The protein below binds the small molecule below.
Small molecule (SMILES): CCc1c(C(=O)C(N)=O)c2c(OCC(=O)O)cccc2n1Cc1ccccc1

Sequence of chain 1.A:
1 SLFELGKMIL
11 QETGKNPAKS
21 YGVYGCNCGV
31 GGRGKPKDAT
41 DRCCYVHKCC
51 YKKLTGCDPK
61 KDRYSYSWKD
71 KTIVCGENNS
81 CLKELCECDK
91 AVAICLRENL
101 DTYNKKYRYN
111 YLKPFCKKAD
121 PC

Sequence of chain 1.B:
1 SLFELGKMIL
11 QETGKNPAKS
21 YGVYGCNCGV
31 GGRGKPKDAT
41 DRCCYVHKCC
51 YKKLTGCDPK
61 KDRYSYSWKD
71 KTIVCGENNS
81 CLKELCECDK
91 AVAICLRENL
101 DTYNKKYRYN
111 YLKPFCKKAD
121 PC

Binding-site contacts:
Ligand atom C12 contacts residue GLY6 of chain 1.A at 3.5 Å.
Ligand atom C11 contacts residue GLY6 of chain 1.A at 3.5 Å.
Ligand atom N28 contacts residue HIS47 of chain 1.A at 2.8 Å (h-bond).
Ligand atom C08 contacts residue GLY22 of chain 1.A at 3.8 Å.
Ligand atom O27 contacts residue LYS48 of chain 1.A at 3.0 Å (salt-bridge).
Ligand atom C15 contacts residue GLY29 of chain 1.A at 3.7 Å.
Ligand atom C26 contacts residue CYS44 of chain 1.A at 3.8 Å (hydrophobic).
Ligand atom C04 contacts residue GLY29 of chain 1.A at 3.7 Å.
Ligand atom C26 contacts residue GLY29 of chain 1.A at 3.8 Å.
Ligand atom C05 contacts residue GLY29 of chain 1.A at 3.6 Å.
Ligand atom C12 contacts residue PHE115 of chain 1.B at 3.7 Å (hydrophobic).
Ligand atom C06 contacts residue GLY29 of chain 1.A at 3.5 Å.
Ligand atom O27 contacts residue CYS44 of chain 1.A at 3.6 Å.
Ligand atom C21 contacts residue LYS48 of chain 1.A at 3.8 Å.
Ligand atom C12 contacts residue LEU2 of chain 1.A at 3.3 Å (hydrophobic).
Ligand atom C14 contacts residue ALA18 of chain 1.A at 3.5 Å (hydrophobic).
Ligand atom C20 contacts residue TYR51 of chain 1.A at 3.5 Å (hydrophobic).
Ligand atom O22 contacts residue TYR51 of chain 1.A at 3.5 Å.
Ligand atom C10 contacts residue LEU5 of chain 1.A at 3.8 Å (hydrophobic).
Ligand atom O19 contacts residue LYS48 of chain 1.A at 3.5 Å (salt-bridge).
Ligand atom N28 contacts residue LYS48 of chain 1.A at 3.6 Å.
Ligand atom C02 contacts residue TYR21 of chain 1.A at 3.7 Å (hydrophobic).
Ligand atom N28 contacts residue CYS44 of chain 1.A at 3.1 Å (h-bond).
Ligand atom C01 contacts residue CYS44 of chain 1.A at 3.5 Å (hydrophobic).
Ligand atom O25 contacts residue LEU5 of chain 1.A at 3.9 Å.
Ligand atom C14 contacts residue PHE115 of chain 1.B at 3.9 Å (hydrophobic).
Ligand atom C13 contacts residue PHE115 of chain 1.B at 3.4 Å (hydrophobic).
Ligand atom O27 contacts residue ASN27 of chain 1.A at 3.1 Å (h-bond).
Ligand atom C11 contacts residue LEU2 of chain 1.A at 3.5 Å (hydrophobic).
Ligand atom C02 contacts residue ILE9 of chain 1.A at 3.7 Å (hydrophobic).
Ligand atom O23 contacts residue LYS48 of chain 1.A at 2.8 Å (salt-bridge).
Ligand atom N07 contacts residue GLY29 of chain 1.A at 3.8 Å.
Ligand atom C26 contacts residue HIS47 of chain 1.A at 3.6 Å.
Ligand atom C26 contacts residue LYS48 of chain 1.A at 3.7 Å.
Ligand atom O25 contacts residue HIS47 of chain 1.A at 3.1 Å (h-bond).
Ligand atom O27 contacts residue CYS28 of chain 1.A at 3.2 Å.
Ligand atom C24 contacts residue HIS47 of chain 1.A at 3.6 Å.
Ligand atom C01 contacts residue TYR21 of chain 1.A at 3.6 Å (hydrophobic).
Ligand atom O27 contacts residue GLY29 of chain 1.A at 2.8 Å (h-bond).
Ligand atom C11 contacts residue LEU5 of chain 1.A at 3.9 Å (hydrophobic).